Binding-site contacts:
Ligand atom C contacts residue SER66 of chain 1.D at 3.4 Å.
Ligand atom OXT contacts residue GLN67 of chain 1.D at 3.7 Å.
Ligand atom N contacts residue GLU291 of chain 1.C at 2.9 Å (salt-bridge).
Ligand atom CA contacts residue VAL35 of chain 1.D at 3.9 Å (hydrophobic).
Ligand atom N contacts residue GLN67 of chain 1.D at 2.8 Å (h-bond).
Ligand atom CG contacts residue VAL97 of chain 1.D at 3.5 Å (hydrophobic).
Ligand atom OD1 contacts residue VAL97 of chain 1.D at 3.0 Å (h-bond).
Ligand atom CB contacts residue THR20 of chain 1.D at 3.2 Å.
Ligand atom N contacts residue ASN256 of chain 1.C at 3.5 Å (h-bond).
Ligand atom OXT contacts residue GLY65 of chain 1.D at 3.3 Å.
Ligand atom C contacts residue GLY96 of chain 1.D at 3.4 Å.
Ligand atom OD1 contacts residue ALA122 of chain 1.D at 3.7 Å.
Ligand atom CA contacts residue THR20 of chain 1.D at 3.3 Å.
Ligand atom C contacts residue GLN67 of chain 1.D at 3.7 Å.
Ligand atom OD1 contacts residue GLY19 of chain 1.D at 3.9 Å.
Ligand atom O contacts residue GLN67 of chain 1.D at 4.0 Å.
Ligand atom CG contacts residue ALA122 of chain 1.D at 3.7 Å (hydrophobic).
Ligand atom CA contacts residue GLN67 of chain 1.D at 3.8 Å.
Ligand atom N contacts residue ASP98 of chain 1.D at 2.8 Å (salt-bridge).
Ligand atom ND2 contacts residue THR20 of chain 1.D at 3.2 Å (h-bond).
Ligand atom ND2 contacts residue ALA122 of chain 1.D at 2.9 Å (h-bond).
Ligand atom CA contacts residue ASP98 of chain 1.D at 3.7 Å.
Ligand atom CB contacts residue ASP98 of chain 1.D at 3.3 Å.
Ligand atom OXT contacts residue GLY96 of chain 1.D at 3.2 Å.
Ligand atom O contacts residue SER66 of chain 1.D at 2.6 Å (h-bond).
Ligand atom C contacts residue ASP98 of chain 1.D at 3.9 Å.
Ligand atom O contacts residue ASP98 of chain 1.D at 3.0 Å (salt-bridge).
Ligand atom ND2 contacts residue VAL97 of chain 1.D at 3.5 Å.
Ligand atom CG contacts residue THR20 of chain 1.D at 2.9 Å.
Ligand atom CA contacts residue GLU291 of chain 1.C at 3.5 Å.
Ligand atom OXT contacts residue GLY19 of chain 1.D at 3.3 Å.
Ligand atom O contacts residue VAL97 of chain 1.D at 3.1 Å (h-bond).
Ligand atom OD1 contacts residue GLY96 of chain 1.D at 3.4 Å.
Ligand atom C contacts residue VAL97 of chain 1.D at 3.7 Å (hydrophobic).
Ligand atom OXT contacts residue THR20 of chain 1.D at 4.0 Å.
Ligand atom OD1 contacts residue THR20 of chain 1.D at 3.0 Å (h-bond).
Ligand atom ND2 contacts residue MET123 of chain 1.D at 4.0 Å.
Ligand atom CB contacts residue GLU291 of chain 1.C at 3.7 Å.
Ligand atom OXT contacts residue SER66 of chain 1.D at 2.7 Å (h-bond).
Ligand atom O contacts residue GLY96 of chain 1.D at 3.3 Å.

Sequence of chain 1.C:
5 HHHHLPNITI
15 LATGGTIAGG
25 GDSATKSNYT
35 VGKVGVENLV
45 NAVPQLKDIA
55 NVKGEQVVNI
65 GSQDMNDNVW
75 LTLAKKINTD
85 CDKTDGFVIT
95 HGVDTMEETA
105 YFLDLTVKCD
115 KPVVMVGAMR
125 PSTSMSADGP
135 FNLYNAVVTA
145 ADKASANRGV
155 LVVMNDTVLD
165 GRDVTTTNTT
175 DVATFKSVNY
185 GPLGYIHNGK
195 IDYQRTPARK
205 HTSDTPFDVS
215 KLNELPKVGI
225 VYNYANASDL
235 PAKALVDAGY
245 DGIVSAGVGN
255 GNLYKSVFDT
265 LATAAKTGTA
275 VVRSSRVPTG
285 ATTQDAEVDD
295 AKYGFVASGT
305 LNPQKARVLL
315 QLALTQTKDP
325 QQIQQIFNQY

Sequence of chain 1.D:
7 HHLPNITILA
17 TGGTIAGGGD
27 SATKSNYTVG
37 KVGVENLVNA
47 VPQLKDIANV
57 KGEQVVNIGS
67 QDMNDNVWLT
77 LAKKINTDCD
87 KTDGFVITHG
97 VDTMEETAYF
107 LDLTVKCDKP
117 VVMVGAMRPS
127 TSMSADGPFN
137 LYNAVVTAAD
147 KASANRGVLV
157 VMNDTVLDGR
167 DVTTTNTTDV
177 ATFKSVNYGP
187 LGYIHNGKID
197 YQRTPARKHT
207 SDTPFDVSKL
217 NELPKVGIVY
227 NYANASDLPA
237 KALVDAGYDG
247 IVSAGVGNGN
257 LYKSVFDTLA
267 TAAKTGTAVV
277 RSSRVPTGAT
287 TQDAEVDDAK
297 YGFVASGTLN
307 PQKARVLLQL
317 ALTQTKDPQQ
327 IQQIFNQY

This protein binds this small molecule.
Small molecule (SMILES): NC(=O)C[C@H](N)C(=O)O